Sequence of chain 1.A:
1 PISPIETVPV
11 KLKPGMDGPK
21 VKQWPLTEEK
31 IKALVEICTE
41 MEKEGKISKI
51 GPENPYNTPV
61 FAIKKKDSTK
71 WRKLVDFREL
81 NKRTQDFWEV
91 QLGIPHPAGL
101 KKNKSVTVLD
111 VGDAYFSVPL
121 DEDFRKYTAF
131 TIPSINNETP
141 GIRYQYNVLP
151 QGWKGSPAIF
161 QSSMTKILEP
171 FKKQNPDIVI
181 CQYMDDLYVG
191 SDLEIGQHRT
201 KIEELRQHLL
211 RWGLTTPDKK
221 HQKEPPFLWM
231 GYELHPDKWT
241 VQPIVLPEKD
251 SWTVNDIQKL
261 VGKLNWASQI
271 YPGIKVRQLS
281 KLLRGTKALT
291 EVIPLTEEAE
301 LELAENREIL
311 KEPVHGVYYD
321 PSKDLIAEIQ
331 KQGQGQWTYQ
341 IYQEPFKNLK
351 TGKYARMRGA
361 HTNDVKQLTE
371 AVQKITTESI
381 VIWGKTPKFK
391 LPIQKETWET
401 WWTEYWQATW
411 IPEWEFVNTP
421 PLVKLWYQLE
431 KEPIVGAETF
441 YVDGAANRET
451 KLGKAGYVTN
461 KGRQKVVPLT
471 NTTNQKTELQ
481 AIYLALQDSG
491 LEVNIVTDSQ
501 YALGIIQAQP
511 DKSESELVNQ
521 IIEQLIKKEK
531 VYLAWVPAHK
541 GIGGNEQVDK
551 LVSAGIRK

This small molecule binds to this protein.
Small molecule (SMILES): COc1ccc2c(c1)N(C(=O)OC(C)C)[C@@H](CSC)C(=S)N2

Binding-site contacts:
Ligand atom C15 contacts residue VAL106 of chain 1.A at 3.5 Å (hydrophobic).
Ligand atom O2 contacts residue LEU100 of chain 1.A at 4.0 Å.
Ligand atom C15 contacts residue LEU234 of chain 1.A at 3.6 Å (hydrophobic).
Ligand atom C3 contacts residue LYS101 of chain 1.A at 3.6 Å.
Ligand atom C4 contacts residue LEU100 of chain 1.A at 3.7 Å (hydrophobic).
Ligand atom O2 contacts residue TYR188 of chain 1.A at 3.9 Å.
Ligand atom C13 contacts residue VAL179 of chain 1.A at 3.9 Å (hydrophobic).
Ligand atom C14 contacts residue GLY190 of chain 1.A at 3.1 Å.
Ligand atom N1 contacts residue LEU100 of chain 1.A at 3.5 Å.
Ligand atom C6 contacts residue LEU234 of chain 1.A at 4.1 Å (hydrophobic).
Ligand atom C8 contacts residue TYR318 of chain 1.A at 3.7 Å (hydrophobic).
Ligand atom C8 contacts residue VAL106 of chain 1.A at 4.1 Å (hydrophobic).
Ligand atom C15 contacts residue PHE227 of chain 1.A at 4.0 Å (hydrophobic).
Ligand atom C7 contacts residue VAL106 of chain 1.A at 3.5 Å (hydrophobic).
Ligand atom C1 contacts residue LEU100 of chain 1.A at 3.7 Å (hydrophobic).
Ligand atom C7 contacts residue TYR318 of chain 1.A at 3.6 Å (hydrophobic).
Ligand atom S2 contacts residue TYR188 of chain 1.A at 3.4 Å (h-bond).
Ligand atom C15 contacts residue HIS235 of chain 1.A at 3.6 Å.
Ligand atom C2 contacts residue LYS101 of chain 1.A at 4.1 Å.
Ligand atom O1 contacts residue CYS181 of chain 1.A at 3.4 Å (h-bond).
Ligand atom C11 contacts residue TYR188 of chain 1.A at 3.4 Å (hydrophobic).
Ligand atom C5 contacts residue LEU234 of chain 1.A at 4.0 Å (hydrophobic).
Ligand atom C14 contacts residue VAL189 of chain 1.A at 3.8 Å (hydrophobic).
Ligand atom C14 contacts residue TYR188 of chain 1.A at 3.0 Å (hydrophobic).
Ligand atom N2 contacts residue LEU100 of chain 1.A at 3.6 Å.
Ligand atom O3 contacts residue VAL106 of chain 1.A at 3.8 Å.
Ligand atom C9 contacts residue LEU100 of chain 1.A at 4.1 Å (hydrophobic).
Ligand atom C3 contacts residue LEU100 of chain 1.A at 4.0 Å (hydrophobic).
Ligand atom C6 contacts residue VAL106 of chain 1.A at 3.6 Å (hydrophobic).
Ligand atom C14 contacts residue VAL179 of chain 1.A at 3.5 Å (hydrophobic).
Ligand atom C12 contacts residue LEU100 of chain 1.A at 3.3 Å (hydrophobic).
Ligand atom C12 contacts residue LEU234 of chain 1.A at 3.9 Å (hydrophobic).
Ligand atom N2 contacts residue LYS101 of chain 1.A at 3.1 Å (salt-bridge).
Ligand atom O1 contacts residue TYR188 of chain 1.A at 3.8 Å.
Ligand atom C8 contacts residue LYS101 of chain 1.A at 3.2 Å.
Ligand atom C2 contacts residue LEU100 of chain 1.A at 3.8 Å (hydrophobic).
Ligand atom S1 contacts residue LYS101 of chain 1.A at 3.8 Å.
Ligand atom C12 contacts residue TRP229 of chain 1.A at 3.5 Å (hydrophobic).
Ligand atom C11 contacts residue TRP229 of chain 1.A at 3.6 Å (hydrophobic).
Ligand atom O3 contacts residue LEU234 of chain 1.A at 3.6 Å.